Sequence of chain 1.A:
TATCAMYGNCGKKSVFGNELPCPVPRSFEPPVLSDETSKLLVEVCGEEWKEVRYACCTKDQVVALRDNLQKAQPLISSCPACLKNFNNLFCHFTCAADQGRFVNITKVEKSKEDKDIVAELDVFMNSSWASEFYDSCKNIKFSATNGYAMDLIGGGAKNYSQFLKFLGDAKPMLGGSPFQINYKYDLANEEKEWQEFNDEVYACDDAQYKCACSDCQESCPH

Binding-site contacts:
Ligand atom O7 contacts residue ASN178 of chain 1.A at 3.0 Å (h-bond).
Ligand atom C4 contacts residue GLN181 of chain 1.A at 4.5 Å.
Ligand atom N2 contacts residue SER180 of chain 1.A at 2.8 Å (h-bond).
Ligand atom O5 contacts residue ASN178 of chain 1.A at 2.4 Å (h-bond).
Ligand atom C5 contacts residue GLN181 of chain 1.A at 3.8 Å.
Ligand atom C2 contacts residue ASN178 of chain 1.A at 2.4 Å.
Ligand atom N2 contacts residue ASN178 of chain 1.A at 2.8 Å (h-bond).
Ligand atom C7 contacts residue GLN181 of chain 1.A at 4.0 Å.
Ligand atom C2 contacts residue SER180 of chain 1.A at 3.5 Å.
Ligand atom O7 contacts residue GLN181 of chain 1.A at 3.3 Å (h-bond).
Ligand atom C7 contacts residue ASN178 of chain 1.A at 3.1 Å.
Ligand atom C1 contacts residue GLN181 of chain 1.A at 3.8 Å.
Ligand atom C3 contacts residue SER180 of chain 1.A at 4.0 Å.
Ligand atom C8 contacts residue ASN178 of chain 1.A at 4.3 Å.
Ligand atom C8 contacts residue TYR179 of chain 1.A at 3.7 Å (hydrophobic).
Ligand atom O5 contacts residue GLN181 of chain 1.A at 3.8 Å.
Ligand atom C6 contacts residue GLN181 of chain 1.A at 4.3 Å.
Ligand atom C5 contacts residue ASN178 of chain 1.A at 3.7 Å.
Ligand atom C4 contacts residue ASN178 of chain 1.A at 4.2 Å.
Ligand atom C3 contacts residue ASN178 of chain 1.A at 3.8 Å.
Ligand atom C8 contacts residue GLN181 of chain 1.A at 4.3 Å.
Ligand atom C7 contacts residue SER180 of chain 1.A at 3.5 Å.
Ligand atom O4 contacts residue GLN181 of chain 1.A at 4.2 Å.
Ligand atom C8 contacts residue SER180 of chain 1.A at 3.6 Å.
Ligand atom C1 contacts residue SER180 of chain 1.A at 3.6 Å.
Ligand atom C1 contacts residue ASN178 of chain 1.A at 1.4 Å.

This protein binds this small molecule.
Small molecule (SMILES): CC(=O)N[C@H]1[C@H](O[C@H]2[C@H](O)[C@@H](NC(C)=O)CO[C@@H]2CO)O[C@H](CO)[C@@H](O[C@@H]2O[C@H](CO[C@H]3O[C@H](CO)[C@@H](O)[C@H](O)[C@@H]3O)[C@@H](O)[C@H](O[C@H]3O[C@H](CO)[C@@H](O)[C@H](O)[C@@H]3O[C@H]3O[C@H](CO)[C@@H](O)[C@H](O)[C@@H]3O)[C@@H]2O)[C@@H]1O